A protein and the small-molecule ligand that binds it are described below.
Small molecule (SMILES): CC(=O)N[C@@H]1[C@@H](O)[C@H](O)[C@@H](CO)O[C@H]1O

Sequence of chain 1.A:
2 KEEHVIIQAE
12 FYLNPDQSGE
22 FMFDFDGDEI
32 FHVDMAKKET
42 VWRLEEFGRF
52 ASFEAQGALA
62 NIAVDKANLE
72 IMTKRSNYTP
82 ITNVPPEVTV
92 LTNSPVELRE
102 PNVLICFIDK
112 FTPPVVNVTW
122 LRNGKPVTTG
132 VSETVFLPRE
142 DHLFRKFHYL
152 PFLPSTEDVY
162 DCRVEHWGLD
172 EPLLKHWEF

Binding-site contacts:
Ligand atom C8 contacts residue GLU166 of chain 1.A at 3.5 Å.
Ligand atom C2 contacts residue GLU166 of chain 1.A at 4.4 Å.
Ligand atom C1 contacts residue ASN118 of chain 1.A at 1.4 Å.
Ligand atom C7 contacts residue TRP168 of chain 1.A at 3.3 Å (hydrophobic).
Ligand atom C3 contacts residue ASN118 of chain 1.A at 3.8 Å.
Ligand atom N2 contacts residue TRP168 of chain 1.A at 4.0 Å.
Ligand atom O7 contacts residue ASN118 of chain 1.A at 4.1 Å.
Ligand atom O3 contacts residue TRP168 of chain 1.A at 3.6 Å (h-bond).
Ligand atom C8 contacts residue VAL117 of chain 1.A at 4.3 Å (hydrophobic).
Ligand atom C2 contacts residue ASN118 of chain 1.A at 2.4 Å.
Ligand atom C7 contacts residue ASN118 of chain 1.A at 3.7 Å.
Ligand atom C5 contacts residue ASN118 of chain 1.A at 3.7 Å.
Ligand atom C4 contacts residue ASN118 of chain 1.A at 4.2 Å.
Ligand atom C7 contacts residue GLU166 of chain 1.A at 4.1 Å.
Ligand atom O7 contacts residue GLU166 of chain 1.A at 3.9 Å.
Ligand atom O3 contacts residue ASP2 of chain 1.B at 4.0 Å.
Ligand atom C8 contacts residue TRP168 of chain 1.A at 3.3 Å (hydrophobic).
Ligand atom C8 contacts residue HIS167 of chain 1.A at 4.1 Å.
Ligand atom N2 contacts residue ASN118 of chain 1.A at 2.9 Å (h-bond).
Ligand atom O7 contacts residue TRP168 of chain 1.A at 3.3 Å (h-bond).
Ligand atom C8 contacts residue ASN118 of chain 1.A at 4.4 Å.
Ligand atom C8 contacts residue VAL116 of chain 1.A at 3.8 Å (hydrophobic).
Ligand atom O5 contacts residue ASN118 of chain 1.A at 2.4 Å (h-bond).

Sequence of chain 1.B:
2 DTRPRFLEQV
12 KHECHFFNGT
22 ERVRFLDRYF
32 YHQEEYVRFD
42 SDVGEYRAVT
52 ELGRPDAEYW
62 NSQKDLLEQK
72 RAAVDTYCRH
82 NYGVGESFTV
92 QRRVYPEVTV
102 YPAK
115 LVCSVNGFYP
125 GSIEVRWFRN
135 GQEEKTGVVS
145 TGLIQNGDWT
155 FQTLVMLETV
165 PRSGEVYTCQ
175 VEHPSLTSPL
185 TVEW